This small molecule binds to this protein.
Small molecule (SMILES): CC(=O)N[C@H]1[C@H](O[C@H]2[C@H](O)[C@@H](NC(C)=O)CO[C@@H]2CO)O[C@H](CO)[C@@H](O)[C@@H]1O

Sequence of chain 1.B:
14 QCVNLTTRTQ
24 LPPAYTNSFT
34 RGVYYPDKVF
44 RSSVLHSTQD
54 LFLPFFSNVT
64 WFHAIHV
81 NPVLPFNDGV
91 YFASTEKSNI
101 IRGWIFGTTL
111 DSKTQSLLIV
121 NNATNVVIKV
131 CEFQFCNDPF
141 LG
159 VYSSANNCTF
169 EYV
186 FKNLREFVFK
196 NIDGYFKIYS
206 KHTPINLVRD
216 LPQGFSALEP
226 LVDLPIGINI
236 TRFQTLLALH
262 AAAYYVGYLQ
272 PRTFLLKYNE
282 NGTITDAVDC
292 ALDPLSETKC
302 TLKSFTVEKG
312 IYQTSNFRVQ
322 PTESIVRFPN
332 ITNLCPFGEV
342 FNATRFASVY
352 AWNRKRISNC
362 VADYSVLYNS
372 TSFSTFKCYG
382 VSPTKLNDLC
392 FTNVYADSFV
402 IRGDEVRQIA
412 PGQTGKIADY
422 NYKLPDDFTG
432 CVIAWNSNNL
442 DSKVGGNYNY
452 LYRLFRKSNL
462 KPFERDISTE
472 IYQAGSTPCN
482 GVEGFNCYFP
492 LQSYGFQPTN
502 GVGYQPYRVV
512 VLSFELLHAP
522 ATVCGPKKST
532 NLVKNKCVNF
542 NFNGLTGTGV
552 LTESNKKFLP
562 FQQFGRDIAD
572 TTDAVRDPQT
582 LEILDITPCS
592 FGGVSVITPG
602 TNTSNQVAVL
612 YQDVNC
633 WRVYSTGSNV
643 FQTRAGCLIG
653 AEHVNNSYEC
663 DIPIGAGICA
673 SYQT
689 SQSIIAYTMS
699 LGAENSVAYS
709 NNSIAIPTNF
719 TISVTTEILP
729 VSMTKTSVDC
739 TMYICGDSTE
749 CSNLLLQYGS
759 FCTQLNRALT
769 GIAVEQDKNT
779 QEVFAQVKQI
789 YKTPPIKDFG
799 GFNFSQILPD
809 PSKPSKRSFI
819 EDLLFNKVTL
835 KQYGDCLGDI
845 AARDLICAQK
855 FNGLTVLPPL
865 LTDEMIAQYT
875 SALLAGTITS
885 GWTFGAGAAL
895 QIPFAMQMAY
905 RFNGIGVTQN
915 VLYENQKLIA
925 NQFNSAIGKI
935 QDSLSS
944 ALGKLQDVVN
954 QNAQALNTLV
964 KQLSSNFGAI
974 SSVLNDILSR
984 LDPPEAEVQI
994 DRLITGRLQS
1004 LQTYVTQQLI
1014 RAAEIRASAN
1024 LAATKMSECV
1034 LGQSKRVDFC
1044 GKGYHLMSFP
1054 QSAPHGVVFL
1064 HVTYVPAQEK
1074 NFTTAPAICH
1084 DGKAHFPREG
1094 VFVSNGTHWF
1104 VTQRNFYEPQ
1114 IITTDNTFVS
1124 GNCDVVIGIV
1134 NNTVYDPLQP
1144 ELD

Binding-site contacts:
Ligand atom C4 contacts residue ASN165 of chain 1.C at 4.2 Å.
Ligand atom C5 contacts residue ASN164 of chain 1.C at 3.7 Å.
Ligand atom N2 contacts residue ASN165 of chain 1.C at 2.8 Å (h-bond).
Ligand atom C3 contacts residue ASN165 of chain 1.C at 3.8 Å.
Ligand atom O5 contacts residue ASN164 of chain 1.C at 2.8 Å (h-bond).
Ligand atom C5 contacts residue ASN165 of chain 1.C at 3.7 Å.
Ligand atom C1 contacts residue GLU132 of chain 1.C at 4.0 Å.
Ligand atom C6 contacts residue ASN164 of chain 1.C at 3.3 Å.
Ligand atom C8 contacts residue ILE468 of chain 1.B at 4.2 Å (hydrophobic).
Ligand atom C1 contacts residue ASN164 of chain 1.C at 3.8 Å.
Ligand atom O7 contacts residue ASN165 of chain 1.C at 3.4 Å.
Ligand atom C2 contacts residue ASN165 of chain 1.C at 2.4 Å.
Ligand atom O6 contacts residue ASN164 of chain 1.C at 3.5 Å (h-bond).
Ligand atom O5 contacts residue GLU132 of chain 1.C at 4.4 Å.
Ligand atom C8 contacts residue TYR351 of chain 1.B at 4.0 Å (hydrophobic).
Ligand atom C8 contacts residue ASN165 of chain 1.C at 4.4 Å.
Ligand atom O5 contacts residue ASN165 of chain 1.C at 2.4 Å (h-bond).
Ligand atom C8 contacts residue ALA352 of chain 1.B at 3.9 Å (hydrophobic).
Ligand atom C7 contacts residue ASN165 of chain 1.C at 3.4 Å.
Ligand atom C1 contacts residue ASN165 of chain 1.C at 1.4 Å.

Sequence of chain 1.C:
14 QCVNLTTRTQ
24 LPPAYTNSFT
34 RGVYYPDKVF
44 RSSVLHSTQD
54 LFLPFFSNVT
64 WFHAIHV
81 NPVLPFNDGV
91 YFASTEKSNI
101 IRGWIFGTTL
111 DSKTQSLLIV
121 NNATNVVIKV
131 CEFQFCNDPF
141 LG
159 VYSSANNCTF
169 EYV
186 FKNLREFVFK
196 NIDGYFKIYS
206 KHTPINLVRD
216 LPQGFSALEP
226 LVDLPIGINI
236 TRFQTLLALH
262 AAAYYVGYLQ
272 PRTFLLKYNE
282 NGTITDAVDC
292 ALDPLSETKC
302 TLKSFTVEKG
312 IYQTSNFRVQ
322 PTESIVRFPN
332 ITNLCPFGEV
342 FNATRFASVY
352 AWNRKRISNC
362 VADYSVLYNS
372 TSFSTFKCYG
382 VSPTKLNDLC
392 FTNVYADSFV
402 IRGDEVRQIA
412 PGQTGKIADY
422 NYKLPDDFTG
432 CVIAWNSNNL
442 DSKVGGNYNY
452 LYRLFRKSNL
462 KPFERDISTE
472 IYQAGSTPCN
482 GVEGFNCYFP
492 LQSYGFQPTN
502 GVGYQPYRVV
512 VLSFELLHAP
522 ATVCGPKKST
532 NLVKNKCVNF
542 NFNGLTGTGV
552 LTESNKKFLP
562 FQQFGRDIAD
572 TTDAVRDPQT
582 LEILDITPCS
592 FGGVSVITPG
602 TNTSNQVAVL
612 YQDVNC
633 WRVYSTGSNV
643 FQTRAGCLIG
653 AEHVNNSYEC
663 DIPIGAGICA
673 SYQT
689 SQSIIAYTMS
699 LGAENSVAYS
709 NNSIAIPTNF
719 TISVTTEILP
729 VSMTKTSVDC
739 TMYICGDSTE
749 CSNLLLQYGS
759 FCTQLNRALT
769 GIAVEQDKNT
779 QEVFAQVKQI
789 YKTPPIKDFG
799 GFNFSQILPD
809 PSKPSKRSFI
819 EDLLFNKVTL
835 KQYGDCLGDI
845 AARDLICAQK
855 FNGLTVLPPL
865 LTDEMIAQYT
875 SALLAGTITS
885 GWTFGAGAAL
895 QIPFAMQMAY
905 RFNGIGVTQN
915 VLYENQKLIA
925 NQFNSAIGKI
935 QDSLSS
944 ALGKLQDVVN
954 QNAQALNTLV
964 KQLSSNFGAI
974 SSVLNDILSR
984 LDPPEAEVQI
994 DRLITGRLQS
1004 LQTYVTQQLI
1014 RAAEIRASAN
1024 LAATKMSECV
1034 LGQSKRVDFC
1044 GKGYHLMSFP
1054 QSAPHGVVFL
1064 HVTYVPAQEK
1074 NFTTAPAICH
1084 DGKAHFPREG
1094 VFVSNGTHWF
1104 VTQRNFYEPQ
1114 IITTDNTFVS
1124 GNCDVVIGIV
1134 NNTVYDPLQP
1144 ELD